Sequence of chain 2.A:
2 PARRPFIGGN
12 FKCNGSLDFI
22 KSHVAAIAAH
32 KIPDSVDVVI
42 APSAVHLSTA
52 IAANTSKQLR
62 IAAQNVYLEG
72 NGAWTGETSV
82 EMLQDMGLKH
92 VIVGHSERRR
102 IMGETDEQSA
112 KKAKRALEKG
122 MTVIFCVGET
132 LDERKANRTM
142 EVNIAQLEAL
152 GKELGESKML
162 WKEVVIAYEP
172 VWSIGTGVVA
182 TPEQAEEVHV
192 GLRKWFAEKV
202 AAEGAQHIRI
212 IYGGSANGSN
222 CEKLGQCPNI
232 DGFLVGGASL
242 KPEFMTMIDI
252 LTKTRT

This protein binds this small molecule.
Small molecule (SMILES): O=C(O)COP(=O)(O)O

Binding-site contacts:
Ligand atom C2 contacts residue LYS13 of chain 2.A at 3.8 Å.
Ligand atom O2P contacts residue GLY237 of chain 2.A at 3.0 Å (h-bond).
Ligand atom C2 contacts residue GLY237 of chain 2.A at 3.2 Å.
Ligand atom O2 contacts residue GLU170 of chain 2.A at 2.7 Å (salt-bridge).
Ligand atom O1 contacts residue HIS96 of chain 2.A at 3.0 Å (h-bond).
Ligand atom O2P contacts residue GLY238 of chain 2.A at 3.7 Å.
Ligand atom O4P contacts residue GLY215 of chain 2.A at 3.8 Å.
Ligand atom O4P contacts residue GLY176 of chain 2.A at 2.8 Å (h-bond).
Ligand atom O3P contacts residue GLY238 of chain 2.A at 2.8 Å (h-bond).
Ligand atom C1 contacts residue GLU170 of chain 2.A at 3.0 Å.
Ligand atom O2P contacts residue ALA217 of chain 2.A at 4.2 Å.
Ligand atom O2 contacts residue LYS13 of chain 2.A at 3.2 Å (salt-bridge).
Ligand atom O1P contacts residue LYS13 of chain 2.A at 3.1 Å (salt-bridge).
Ligand atom O4P contacts residue ILE175 of chain 2.A at 3.5 Å.
Ligand atom P contacts residue LYS13 of chain 2.A at 4.2 Å.
Ligand atom P contacts residue GLY238 of chain 2.A at 3.8 Å.
Ligand atom O1 contacts residue LYS13 of chain 2.A at 3.5 Å.
Ligand atom C1 contacts residue LYS13 of chain 2.A at 3.4 Å.
Ligand atom C2 contacts residue VAL236 of chain 2.A at 4.1 Å (hydrophobic).
Ligand atom C1 contacts residue HIS96 of chain 2.A at 3.3 Å.
Ligand atom O2 contacts residue ILE175 of chain 2.A at 3.5 Å.
Ligand atom O2P contacts residue VAL236 of chain 2.A at 4.1 Å.
Ligand atom O2P contacts residue SER216 of chain 2.A at 3.4 Å (h-bond).
Ligand atom O1P contacts residue ILE175 of chain 2.A at 4.0 Å.
Ligand atom O1P contacts residue GLY237 of chain 2.A at 3.4 Å.
Ligand atom O3P contacts residue GLY237 of chain 2.A at 3.6 Å.
Ligand atom O4P contacts residue SER174 of chain 2.A at 3.5 Å (h-bond).
Ligand atom P contacts residue GLY176 of chain 2.A at 4.0 Å.
Ligand atom O2 contacts residue HIS96 of chain 2.A at 2.8 Å (h-bond).
Ligand atom O1 contacts residue LEU235 of chain 2.A at 4.0 Å.
Ligand atom O1 contacts residue ASN11 of chain 2.A at 3.5 Å (h-bond).
Ligand atom C1 contacts residue GLY237 of chain 2.A at 4.2 Å.
Ligand atom C2 contacts residue LEU235 of chain 2.A at 4.1 Å (hydrophobic).
Ligand atom P contacts residue SER216 of chain 2.A at 3.7 Å.
Ligand atom O1 contacts residue GLY237 of chain 2.A at 4.2 Å.
Ligand atom O1 contacts residue GLU170 of chain 2.A at 3.1 Å (salt-bridge).
Ligand atom O3P contacts residue GLY176 of chain 2.A at 4.1 Å.
Ligand atom O4P contacts residue SER216 of chain 2.A at 2.9 Å (h-bond).
Ligand atom P contacts residue GLY237 of chain 2.A at 3.7 Å.
Ligand atom C2 contacts residue GLU170 of chain 2.A at 3.4 Å.